Binding-site contacts:
Ligand atom O3' contacts residue TYR35 of chain 1.A at 3.6 Å.
Ligand atom O1A contacts residue GLY18 of chain 1.A at 3.1 Å.
Ligand atom PB contacts residue MG1 of chain 1.C at 3.3 Å.
Ligand atom O6 contacts residue LYS163 of chain 1.A at 3.2 Å (salt-bridge).
Ligand atom O1A contacts residue CYS21 of chain 1.A at 2.9 Å (h-bond).
Ligand atom O6 contacts residue ALA162 of chain 1.A at 2.9 Å (h-bond).
Ligand atom O3B contacts residue ALA16 of chain 1.A at 3.1 Å (h-bond).
Ligand atom PB contacts residue LYS19 of chain 1.A at 3.5 Å.
Ligand atom O6 contacts residue SER161 of chain 1.A at 3.5 Å.
Ligand atom O3A contacts residue GLY18 of chain 1.A at 3.3 Å (h-bond).
Ligand atom O2G contacts residue MG1 of chain 1.C at 2.3 Å.
Ligand atom O2A contacts residue TYR35 of chain 1.A at 3.1 Å.
Ligand atom S1G contacts residue ALA16 of chain 1.A at 3.6 Å (h-bond).
Ligand atom O1B contacts residue LYS19 of chain 1.A at 2.8 Å (salt-bridge).
Ligand atom C6 contacts residue ASP121 of chain 1.A at 3.6 Å.
Ligand atom O3A contacts residue ALA16 of chain 1.A at 3.4 Å.
Ligand atom O4' contacts residue LYS119 of chain 1.A at 3.0 Å (salt-bridge).
Ligand atom N1 contacts residue LYS163 of chain 1.A at 3.6 Å.
Ligand atom O1B contacts residue CYS17 of chain 1.A at 3.2 Å (h-bond).
Ligand atom O2B contacts residue MG1 of chain 1.C at 2.3 Å.
Ligand atom O1B contacts residue GLY18 of chain 1.A at 3.2 Å (h-bond).
Ligand atom S1G contacts residue VAL15 of chain 1.A at 3.5 Å.
Ligand atom O3G contacts residue GLY63 of chain 1.A at 3.0 Å (h-bond).
Ligand atom O2' contacts residue PHE31 of chain 1.A at 3.4 Å.
Ligand atom C8 contacts residue CYS21 of chain 1.A at 3.6 Å (hydrophobic).
Ligand atom O2G contacts residue THR38 of chain 1.A at 2.7 Å (h-bond).
Ligand atom N2 contacts residue ASP121 of chain 1.A at 3.1 Å (salt-bridge).
Ligand atom O3B contacts residue MG1 of chain 1.C at 3.5 Å.
Ligand atom C6 contacts residue LYS119 of chain 1.A at 3.5 Å.
Ligand atom O2B contacts residue LYS19 of chain 1.A at 3.4 Å (salt-bridge).
Ligand atom O3G contacts residue LYS19 of chain 1.A at 2.6 Å (salt-bridge).
Ligand atom O2B contacts residue THR20 of chain 1.A at 2.8 Å (h-bond).
Ligand atom C5' contacts residue ALA16 of chain 1.A at 3.5 Å (hydrophobic).
Ligand atom S1G contacts residue TYR35 of chain 1.A at 2.9 Å (h-bond).
Ligand atom PG contacts residue MG1 of chain 1.C at 3.4 Å.
Ligand atom O1A contacts residue THR20 of chain 1.A at 3.1 Å (h-bond).
Ligand atom C5 contacts residue LYS119 of chain 1.A at 3.6 Å.
Ligand atom O6 contacts residue ASP121 of chain 1.A at 3.5 Å (salt-bridge).
Ligand atom O1A contacts residue LYS19 of chain 1.A at 3.3 Å (salt-bridge).
Ligand atom N1 contacts residue ASP121 of chain 1.A at 2.8 Å (salt-bridge).

Sequence of chain 1.A:
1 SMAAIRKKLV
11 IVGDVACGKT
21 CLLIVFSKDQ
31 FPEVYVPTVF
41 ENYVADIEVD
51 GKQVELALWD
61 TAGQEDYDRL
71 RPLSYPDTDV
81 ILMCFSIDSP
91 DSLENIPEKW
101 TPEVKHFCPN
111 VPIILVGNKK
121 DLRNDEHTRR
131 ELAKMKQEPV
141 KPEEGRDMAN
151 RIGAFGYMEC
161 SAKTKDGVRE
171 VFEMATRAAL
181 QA

The protein below binds the small molecule below.
Small molecule (SMILES): Nc1nc2c(ncn2[C@@H]2O[C@H](CO[P](=O)(O)O[P](=O)(O)OP(O)(O)=S)[C@@H](O)[C@H]2O)c(=O)[nH]1